Sequence of chain 1.A:
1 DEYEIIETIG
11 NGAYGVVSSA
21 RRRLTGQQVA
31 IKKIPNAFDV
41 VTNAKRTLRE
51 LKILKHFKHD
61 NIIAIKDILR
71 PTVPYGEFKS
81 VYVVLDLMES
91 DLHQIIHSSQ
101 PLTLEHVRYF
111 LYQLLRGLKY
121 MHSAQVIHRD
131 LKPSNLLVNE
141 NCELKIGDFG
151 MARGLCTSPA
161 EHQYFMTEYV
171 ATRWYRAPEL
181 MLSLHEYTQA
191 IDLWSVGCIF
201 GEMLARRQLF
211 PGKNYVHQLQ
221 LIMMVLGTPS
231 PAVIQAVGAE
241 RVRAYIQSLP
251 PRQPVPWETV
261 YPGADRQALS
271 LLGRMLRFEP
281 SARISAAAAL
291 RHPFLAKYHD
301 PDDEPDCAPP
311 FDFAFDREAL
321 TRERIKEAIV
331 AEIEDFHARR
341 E

Binding-site contacts:
Ligand atom C11 contacts residue GLU50 of chain 1.A at 3.9 Å.
Ligand atom C2 contacts residue TYR14 of chain 1.A at 4.0 Å (hydrophobic).
Ligand atom C16 contacts residue TYR14 of chain 1.A at 3.5 Å (hydrophobic).
Ligand atom C11 contacts residue ILE34 of chain 1.A at 3.8 Å (hydrophobic).
Ligand atom N4 contacts residue ASN43 of chain 1.A at 2.9 Å (h-bond).
Ligand atom C9 contacts residue ARG46 of chain 1.A at 4.0 Å.
Ligand atom O contacts residue TYR14 of chain 1.A at 3.6 Å.
Ligand atom N4 contacts residue ARG46 of chain 1.A at 3.5 Å.
Ligand atom C13 contacts residue GLU50 of chain 1.A at 3.6 Å.
Ligand atom N3 contacts residue ARG46 of chain 1.A at 3.7 Å.
Ligand atom N3 contacts residue ASN43 of chain 1.A at 4.1 Å.
Ligand atom C7 contacts residue GLY15 of chain 1.A at 4.1 Å.
Ligand atom N contacts residue ARG46 of chain 1.A at 3.7 Å.
Ligand atom CL contacts residue LEU51 of chain 1.A at 3.5 Å.
Ligand atom N5 contacts residue TYR14 of chain 1.A at 4.0 Å.
Ligand atom N4 contacts residue THR47 of chain 1.A at 2.9 Å (h-bond).
Ligand atom O contacts residue LYS32 of chain 1.A at 3.4 Å.
Ligand atom N2 contacts residue THR47 of chain 1.A at 3.1 Å (h-bond).
Ligand atom C15 contacts residue GLU50 of chain 1.A at 3.9 Å.
Ligand atom N5 contacts residue GLU50 of chain 1.A at 4.1 Å.
Ligand atom C7 contacts residue LYS32 of chain 1.A at 3.7 Å.
Ligand atom C12 contacts residue GLU50 of chain 1.A at 3.9 Å.
Ligand atom CL contacts residue ILE65 of chain 1.A at 3.5 Å.
Ligand atom C13 contacts residue ILE34 of chain 1.A at 4.0 Å (hydrophobic).
Ligand atom CL contacts residue VAL83 of chain 1.A at 3.7 Å.
Ligand atom C10 contacts residue THR47 of chain 1.A at 3.4 Å.
Ligand atom N1 contacts residue ARG46 of chain 1.A at 3.6 Å.
Ligand atom CL contacts residue LEU54 of chain 1.A at 3.8 Å.
Ligand atom C15 contacts residue TYR14 of chain 1.A at 4.1 Å (hydrophobic).
Ligand atom C10 contacts residue ILE34 of chain 1.A at 4.1 Å (hydrophobic).
Ligand atom C1 contacts residue TYR14 of chain 1.A at 3.5 Å (hydrophobic).
Ligand atom C12 contacts residue ILE34 of chain 1.A at 3.5 Å (hydrophobic).
Ligand atom N2 contacts residue ARG46 of chain 1.A at 3.6 Å.
Ligand atom C10 contacts residue ASN43 of chain 1.A at 4.1 Å.
Ligand atom C7 contacts residue TYR14 of chain 1.A at 3.4 Å (hydrophobic).
Ligand atom C10 contacts residue ARG46 of chain 1.A at 3.4 Å.
Ligand atom C13 contacts residue THR47 of chain 1.A at 4.0 Å.
Ligand atom C8 contacts residue ARG46 of chain 1.A at 3.7 Å.
Ligand atom C14 contacts residue GLU50 of chain 1.A at 3.6 Å.
Ligand atom C12 contacts residue THR47 of chain 1.A at 4.1 Å.

This protein binds this small molecule.
Small molecule (SMILES): C[C@H](NC(=O)n1nc(N)nc1Nc1ccc(Cl)cc1)c1ccccc1